Binding-site contacts:
Ligand atom CD1 contacts residue THR349 of chain 44.A at 4.3 Å.
Ligand atom CG2 contacts residue PHE71 of chain 44.A at 4.0 Å (hydrophobic).

Sequence of chain 44.A:
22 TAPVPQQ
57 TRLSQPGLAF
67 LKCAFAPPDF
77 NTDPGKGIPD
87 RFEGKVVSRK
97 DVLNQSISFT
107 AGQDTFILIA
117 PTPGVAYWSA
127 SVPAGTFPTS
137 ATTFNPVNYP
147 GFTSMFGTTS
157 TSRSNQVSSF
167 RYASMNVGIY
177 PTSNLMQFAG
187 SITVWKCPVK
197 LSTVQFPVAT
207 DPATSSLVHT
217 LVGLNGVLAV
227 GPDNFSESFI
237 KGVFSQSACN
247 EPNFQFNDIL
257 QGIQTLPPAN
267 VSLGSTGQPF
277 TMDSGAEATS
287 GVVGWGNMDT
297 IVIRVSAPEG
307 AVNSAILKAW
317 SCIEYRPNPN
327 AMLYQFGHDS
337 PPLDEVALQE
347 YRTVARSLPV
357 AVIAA

This protein binds this small molecule.
Small molecule (SMILES): CC[C@H](C)[C@@H](C=O)NC(=O)[C@H](CO)NC(=O)[C@H](CCCCN)NC(=O)[C@@H](N)C(C)C